Binding-site contacts:
Ligand atom O3 contacts residue VAL49 of chain 1.A at 4.5 Å.
Ligand atom O7 contacts residue ASN25 of chain 1.A at 3.9 Å.
Ligand atom C8 contacts residue LEU50 of chain 1.A at 3.9 Å (hydrophobic).
Ligand atom C2 contacts residue ASN25 of chain 1.A at 2.5 Å.
Ligand atom C7 contacts residue ASN25 of chain 1.A at 3.6 Å.
Ligand atom O5 contacts residue ASN25 of chain 1.A at 2.3 Å (h-bond).
Ligand atom N2 contacts residue ASN25 of chain 1.A at 3.0 Å (h-bond).
Ligand atom C8 contacts residue PHE20 of chain 1.A at 3.7 Å (hydrophobic).
Ligand atom C5 contacts residue ASN25 of chain 1.A at 3.6 Å.
Ligand atom C8 contacts residue PHE24 of chain 1.A at 3.9 Å (hydrophobic).
Ligand atom O7 contacts residue GLY21 of chain 1.A at 3.5 Å.
Ligand atom C8 contacts residue GLY21 of chain 1.A at 3.9 Å.
Ligand atom C3 contacts residue ASN25 of chain 1.A at 3.8 Å.
Ligand atom C1 contacts residue ASN25 of chain 1.A at 1.4 Å.
Ligand atom C7 contacts residue GLY21 of chain 1.A at 3.9 Å.
Ligand atom C4 contacts residue ASN25 of chain 1.A at 4.2 Å.

A protein and the small-molecule ligand that binds it are described below.
Small molecule (SMILES): CC(=O)N[C@@H]1[C@@H](O)[C@H](O)[C@@H](CO)O[C@H]1O

Sequence of chain 1.A:
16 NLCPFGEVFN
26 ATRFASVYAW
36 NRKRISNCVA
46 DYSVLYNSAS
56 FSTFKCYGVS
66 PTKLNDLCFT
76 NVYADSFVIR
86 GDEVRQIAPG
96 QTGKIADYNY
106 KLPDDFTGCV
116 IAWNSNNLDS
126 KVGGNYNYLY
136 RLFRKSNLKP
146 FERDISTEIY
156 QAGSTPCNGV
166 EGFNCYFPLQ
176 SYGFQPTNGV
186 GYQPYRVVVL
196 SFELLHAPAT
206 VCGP